Sequence of chain 1.C:
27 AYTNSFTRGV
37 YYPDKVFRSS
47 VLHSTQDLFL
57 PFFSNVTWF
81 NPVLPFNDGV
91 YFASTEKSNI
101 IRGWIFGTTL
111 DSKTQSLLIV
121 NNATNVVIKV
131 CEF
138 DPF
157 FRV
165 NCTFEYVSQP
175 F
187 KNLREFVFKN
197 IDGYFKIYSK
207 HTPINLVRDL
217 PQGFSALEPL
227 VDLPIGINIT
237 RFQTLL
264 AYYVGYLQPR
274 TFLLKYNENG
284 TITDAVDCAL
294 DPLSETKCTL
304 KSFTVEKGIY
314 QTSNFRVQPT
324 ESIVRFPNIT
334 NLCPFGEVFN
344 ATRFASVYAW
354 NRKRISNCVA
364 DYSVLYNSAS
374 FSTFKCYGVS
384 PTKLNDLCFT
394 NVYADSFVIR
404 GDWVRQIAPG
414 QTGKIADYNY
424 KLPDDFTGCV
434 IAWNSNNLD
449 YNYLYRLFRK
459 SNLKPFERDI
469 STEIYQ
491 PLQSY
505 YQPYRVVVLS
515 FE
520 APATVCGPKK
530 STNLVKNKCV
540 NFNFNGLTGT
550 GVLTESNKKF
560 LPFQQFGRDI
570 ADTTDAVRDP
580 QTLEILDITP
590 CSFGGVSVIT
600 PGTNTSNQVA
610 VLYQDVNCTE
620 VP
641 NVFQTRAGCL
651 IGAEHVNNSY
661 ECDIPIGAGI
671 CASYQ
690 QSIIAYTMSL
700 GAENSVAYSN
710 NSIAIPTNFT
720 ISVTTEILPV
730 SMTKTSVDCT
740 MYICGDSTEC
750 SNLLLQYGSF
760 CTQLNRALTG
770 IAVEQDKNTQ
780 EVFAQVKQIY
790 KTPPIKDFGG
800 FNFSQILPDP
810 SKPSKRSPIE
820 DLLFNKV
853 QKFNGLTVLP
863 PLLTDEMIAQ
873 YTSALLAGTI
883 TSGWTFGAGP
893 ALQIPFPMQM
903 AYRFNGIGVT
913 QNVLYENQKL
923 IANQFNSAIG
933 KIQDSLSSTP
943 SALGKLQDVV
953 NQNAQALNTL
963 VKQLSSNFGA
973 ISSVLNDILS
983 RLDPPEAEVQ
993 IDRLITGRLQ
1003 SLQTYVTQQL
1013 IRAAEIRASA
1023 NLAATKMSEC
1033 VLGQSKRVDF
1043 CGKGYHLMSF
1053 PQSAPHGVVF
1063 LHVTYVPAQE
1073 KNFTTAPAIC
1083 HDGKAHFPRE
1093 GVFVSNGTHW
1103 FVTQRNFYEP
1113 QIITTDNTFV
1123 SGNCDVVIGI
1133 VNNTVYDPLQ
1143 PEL

Binding-site contacts:
Ligand atom C4 contacts residue ASN165 of chain 1.C at 4.3 Å.
Ligand atom C8 contacts residue GLU132 of chain 1.C at 3.7 Å.
Ligand atom C7 contacts residue GLU132 of chain 1.C at 4.2 Å.
Ligand atom C5 contacts residue ASN165 of chain 1.C at 3.8 Å.
Ligand atom C1 contacts residue ASN165 of chain 1.C at 1.5 Å.
Ligand atom C7 contacts residue SER112 of chain 1.C at 4.1 Å.
Ligand atom O7 contacts residue SER112 of chain 1.C at 3.4 Å (h-bond).
Ligand atom C8 contacts residue SER112 of chain 1.C at 4.2 Å.
Ligand atom C3 contacts residue ASN165 of chain 1.C at 3.9 Å.
Ligand atom N2 contacts residue GLU132 of chain 1.C at 4.4 Å.
Ligand atom O5 contacts residue ASN165 of chain 1.C at 2.4 Å (h-bond).
Ligand atom C7 contacts residue ASN165 of chain 1.C at 4.0 Å.
Ligand atom N2 contacts residue ASN165 of chain 1.C at 2.9 Å (h-bond).
Ligand atom C2 contacts residue ASN165 of chain 1.C at 2.5 Å.

The small molecule below binds the protein below.
Small molecule (SMILES): CC(=O)N[C@@H]1[C@@H](O)[C@H](O)[C@@H](CO)O[C@H]1O